Binding-site contacts:
Ligand atom C4 contacts residue PHE182 of chain 1.D at 4.0 Å (hydrophobic).
Ligand atom N6 contacts residue MET183 of chain 1.D at 3.1 Å (h-bond).
Ligand atom N6 contacts residue PHE182 of chain 1.D at 3.5 Å.
Ligand atom C4 contacts residue VAL202 of chain 1.D at 3.7 Å (hydrophobic).
Ligand atom N3 contacts residue VAL202 of chain 1.D at 3.9 Å.
Ligand atom C8 contacts residue GLY108 of chain 1.D at 3.5 Å.
Ligand atom C4 contacts residue GLU203 of chain 1.D at 4.0 Å.
Ligand atom C8 contacts residue PHE238 of chain 1.D at 3.9 Å (hydrophobic).
Ligand atom C2 contacts residue GLN181 of chain 1.D at 3.6 Å.
Ligand atom N7 contacts residue ASP228 of chain 1.D at 2.6 Å (salt-bridge).
Ligand atom C5 contacts residue GLY108 of chain 1.D at 3.6 Å.
Ligand atom N3 contacts residue GLU203 of chain 1.D at 3.3 Å.
Ligand atom N7 contacts residue PHE182 of chain 1.D at 3.6 Å.
Ligand atom C8 contacts residue ASP228 of chain 1.D at 3.3 Å.
Ligand atom N7 contacts residue GLY108 of chain 1.D at 3.3 Å (h-bond).
Ligand atom C5 contacts residue ASP228 of chain 1.D at 3.8 Å.
Ligand atom C5 contacts residue PHE182 of chain 1.D at 3.4 Å (hydrophobic).
Ligand atom N9 contacts residue GLY108 of chain 1.D at 4.0 Å.
Ligand atom N7 contacts residue ALA107 of chain 1.D at 3.4 Å.
Ligand atom N6 contacts residue ASP228 of chain 1.D at 2.9 Å (salt-bridge).
Ligand atom C2 contacts residue PHE182 of chain 1.D at 4.0 Å (hydrophobic).
Ligand atom C2 contacts residue GLU203 of chain 1.D at 4.0 Å.
Ligand atom C8 contacts residue SER106 of chain 1.D at 3.9 Å.
Ligand atom C6 contacts residue PHE182 of chain 1.D at 3.4 Å (hydrophobic).
Ligand atom N1 contacts residue MET183 of chain 1.D at 3.1 Å (h-bond).
Ligand atom N9 contacts residue SER106 of chain 1.D at 4.0 Å.
Ligand atom C8 contacts residue ALA107 of chain 1.D at 3.3 Å (hydrophobic).
Ligand atom N9 contacts residue ALA107 of chain 1.D at 3.7 Å.
Ligand atom C2 contacts residue MET204 of chain 1.D at 3.8 Å (hydrophobic).
Ligand atom C2 contacts residue MET183 of chain 1.D at 3.9 Å (hydrophobic).
Ligand atom C8 contacts residue SER227 of chain 1.D at 3.2 Å.
Ligand atom C6 contacts residue MET183 of chain 1.D at 3.9 Å (hydrophobic).
Ligand atom C6 contacts residue ASP228 of chain 1.D at 3.8 Å.
Ligand atom N3 contacts residue MET204 of chain 1.D at 3.5 Å.
Ligand atom N1 contacts residue VAL202 of chain 1.D at 3.9 Å.
Ligand atom N1 contacts residue PHE182 of chain 1.D at 3.6 Å.
Ligand atom N1 contacts residue GLN181 of chain 1.D at 3.9 Å.
Ligand atom N7 contacts residue SER227 of chain 1.D at 3.6 Å.
Ligand atom N6 contacts residue GLN234 of chain 1.D at 3.5 Å (h-bond).
Ligand atom C6 contacts residue VAL202 of chain 1.D at 4.0 Å (hydrophobic).

Sequence of chain 1.D:
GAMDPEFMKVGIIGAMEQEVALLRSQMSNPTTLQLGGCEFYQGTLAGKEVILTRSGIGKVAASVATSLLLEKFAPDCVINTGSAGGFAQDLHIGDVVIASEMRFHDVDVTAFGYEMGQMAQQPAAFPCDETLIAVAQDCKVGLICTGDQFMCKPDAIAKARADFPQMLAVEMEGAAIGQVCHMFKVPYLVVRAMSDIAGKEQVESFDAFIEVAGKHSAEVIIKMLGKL

The small molecule below binds the protein below.
Small molecule (SMILES): Nc1ncnc2[nH]cnc12